Binding-site contacts:
Ligand atom C7 contacts residue ASN451 of chain 1.A at 3.3 Å.
Ligand atom O5 contacts residue ASN451 of chain 1.A at 2.4 Å (h-bond).
Ligand atom C3 contacts residue ASN451 of chain 1.A at 3.9 Å.
Ligand atom C5 contacts residue ASN451 of chain 1.A at 3.8 Å.
Ligand atom O5 contacts residue SER296 of chain 1.A at 3.2 Å (h-bond).
Ligand atom C2 contacts residue ASN451 of chain 1.A at 2.5 Å.
Ligand atom C8 contacts residue ASN267 of chain 1.A at 3.6 Å.
Ligand atom C5 contacts residue SER296 of chain 1.A at 4.4 Å.
Ligand atom C4 contacts residue ASN451 of chain 1.A at 4.3 Å.
Ligand atom C7 contacts residue ASN267 of chain 1.A at 4.4 Å.
Ligand atom C8 contacts residue ASN451 of chain 1.A at 3.6 Å.
Ligand atom C1 contacts residue ASN451 of chain 1.A at 1.5 Å.
Ligand atom N2 contacts residue ASN451 of chain 1.A at 2.9 Å (h-bond).
Ligand atom C6 contacts residue SER296 of chain 1.A at 4.4 Å.
Ligand atom O7 contacts residue ASN451 of chain 1.A at 3.6 Å.
Ligand atom C8 contacts residue NAG1 of chain 1.K at 3.7 Å.
Ligand atom C1 contacts residue SER296 of chain 1.A at 3.8 Å.

Sequence of chain 1.A:
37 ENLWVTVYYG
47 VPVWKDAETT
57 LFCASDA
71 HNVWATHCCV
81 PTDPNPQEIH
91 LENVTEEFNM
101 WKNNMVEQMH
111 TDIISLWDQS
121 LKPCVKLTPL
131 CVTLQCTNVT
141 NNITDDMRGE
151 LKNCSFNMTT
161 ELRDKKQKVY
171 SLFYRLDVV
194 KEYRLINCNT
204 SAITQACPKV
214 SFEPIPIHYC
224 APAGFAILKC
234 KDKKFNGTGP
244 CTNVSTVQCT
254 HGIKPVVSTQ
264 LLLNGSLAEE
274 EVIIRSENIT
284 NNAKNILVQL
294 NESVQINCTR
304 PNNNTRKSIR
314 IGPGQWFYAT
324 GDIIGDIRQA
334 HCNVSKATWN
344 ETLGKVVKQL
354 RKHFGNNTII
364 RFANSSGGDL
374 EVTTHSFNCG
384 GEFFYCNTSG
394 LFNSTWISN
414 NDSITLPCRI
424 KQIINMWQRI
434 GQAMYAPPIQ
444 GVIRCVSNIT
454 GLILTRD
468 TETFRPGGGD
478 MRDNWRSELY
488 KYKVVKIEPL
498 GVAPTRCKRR

The protein below binds the small molecule below.
Small molecule (SMILES): CC(=O)N[C@@H]1[C@@H](O)[C@H](O)[C@@H](CO)O[C@H]1O